A small-molecule ligand and the protein it binds are described below.
Small molecule (SMILES): N[C@@H](Cc1c[nH]c2ccccc12)C(=O)O

Sequence of chain 1.BA:
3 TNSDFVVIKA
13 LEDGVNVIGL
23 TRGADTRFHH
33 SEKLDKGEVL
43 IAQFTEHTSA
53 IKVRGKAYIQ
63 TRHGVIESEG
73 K

Binding-site contacts:
Ligand atom CB contacts residue THR23 of chain 1.CA at 3.7 Å.
Ligand atom OXT contacts residue HIS31 of chain 1.BA at 3.8 Å.
Ligand atom CD1 contacts residue SER51 of chain 1.CA at 3.5 Å.
Ligand atom N contacts residue ARG24 of chain 1.CA at 4.0 Å.
Ligand atom CZ3 contacts residue GLY21 of chain 1.BA at 3.5 Å.
Ligand atom O contacts residue THR47 of chain 1.BA at 3.5 Å (h-bond).
Ligand atom C contacts residue THR47 of chain 1.BA at 3.4 Å.
Ligand atom CD1 contacts residue GLN45 of chain 1.BA at 3.5 Å.
Ligand atom CZ2 contacts residue ALA44 of chain 1.BA at 3.8 Å (hydrophobic).
Ligand atom NE1 contacts residue GLN45 of chain 1.BA at 2.8 Å (h-bond).
Ligand atom CE3 contacts residue HIS32 of chain 1.BA at 3.9 Å.
Ligand atom CD1 contacts residue THR47 of chain 1.BA at 3.7 Å.
Ligand atom O contacts residue ARG24 of chain 1.CA at 3.5 Å.
Ligand atom CB contacts residue SER51 of chain 1.CA at 3.4 Å.
Ligand atom CZ2 contacts residue THR50 of chain 1.BA at 3.9 Å.
Ligand atom CG contacts residue SER51 of chain 1.CA at 3.8 Å.
Ligand atom N contacts residue ASP27 of chain 1.CA at 3.0 Å (salt-bridge).
Ligand atom CZ2 contacts residue ILE53 of chain 1.BA at 3.9 Å (hydrophobic).
Ligand atom OXT contacts residue THR50 of chain 1.BA at 2.9 Å (h-bond).
Ligand atom CA contacts residue THR23 of chain 1.CA at 3.8 Å.
Ligand atom NE1 contacts residue ALA44 of chain 1.BA at 3.7 Å.
Ligand atom CD2 contacts residue THR50 of chain 1.BA at 4.0 Å.
Ligand atom CA contacts residue SER51 of chain 1.CA at 3.9 Å.
Ligand atom N contacts residue GLY25 of chain 1.CA at 2.7 Å (h-bond).
Ligand atom C contacts residue GLY25 of chain 1.CA at 3.4 Å.
Ligand atom CB contacts residue THR28 of chain 1.CA at 3.5 Å.
Ligand atom C contacts residue SER51 of chain 1.CA at 3.5 Å.
Ligand atom CE2 contacts residue GLN45 of chain 1.BA at 3.8 Å.
Ligand atom CE2 contacts residue THR50 of chain 1.BA at 4.0 Å.
Ligand atom CE2 contacts residue ALA44 of chain 1.BA at 3.9 Å (hydrophobic).
Ligand atom O contacts residue SER51 of chain 1.CA at 2.8 Å (h-bond).
Ligand atom CA contacts residue GLY25 of chain 1.CA at 3.5 Å.
Ligand atom CH2 contacts residue GLY21 of chain 1.BA at 3.5 Å.
Ligand atom N contacts residue THR23 of chain 1.CA at 2.9 Å (h-bond).
Ligand atom OXT contacts residue HIS49 of chain 1.BA at 3.9 Å.
Ligand atom C contacts residue THR50 of chain 1.BA at 4.0 Å.
Ligand atom CA contacts residue THR28 of chain 1.CA at 3.2 Å.
Ligand atom OXT contacts residue THR47 of chain 1.BA at 2.5 Å (h-bond).
Ligand atom N contacts residue THR28 of chain 1.CA at 2.8 Å (h-bond).
Ligand atom O contacts residue GLY25 of chain 1.CA at 3.0 Å (h-bond).

Sequence of chain 1.CA:
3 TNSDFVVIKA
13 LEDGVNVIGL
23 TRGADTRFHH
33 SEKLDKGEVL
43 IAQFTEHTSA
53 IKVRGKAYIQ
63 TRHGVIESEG